Sequence of chain 1.C:
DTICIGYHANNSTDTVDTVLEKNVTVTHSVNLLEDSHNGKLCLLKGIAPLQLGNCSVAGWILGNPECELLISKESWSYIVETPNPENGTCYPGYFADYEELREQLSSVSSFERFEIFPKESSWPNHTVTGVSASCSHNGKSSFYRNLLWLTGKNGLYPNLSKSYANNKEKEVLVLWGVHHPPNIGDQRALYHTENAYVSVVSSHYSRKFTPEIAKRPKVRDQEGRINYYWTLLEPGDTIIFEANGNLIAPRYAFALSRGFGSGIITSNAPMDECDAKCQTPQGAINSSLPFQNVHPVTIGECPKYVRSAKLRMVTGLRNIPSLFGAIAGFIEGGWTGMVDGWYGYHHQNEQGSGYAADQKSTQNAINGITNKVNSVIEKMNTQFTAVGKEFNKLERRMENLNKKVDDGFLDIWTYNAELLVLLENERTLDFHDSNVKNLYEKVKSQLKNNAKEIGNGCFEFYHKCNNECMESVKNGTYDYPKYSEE

Binding-site contacts:
Ligand atom C2 contacts residue LEU294 of chain 1.C at 3.8 Å (hydrophobic).
Ligand atom C3 contacts residue ASN291 of chain 1.C at 3.7 Å.
Ligand atom N2 contacts residue GLU39 of chain 1.C at 4.2 Å.
Ligand atom O5 contacts residue LEU294 of chain 1.C at 3.2 Å (h-bond).
Ligand atom C8 contacts residue LEU294 of chain 1.C at 3.7 Å (hydrophobic).
Ligand atom O7 contacts residue VAL35 of chain 1.C at 3.2 Å.
Ligand atom C6 contacts residue SER293 of chain 1.C at 3.5 Å.
Ligand atom C8 contacts residue GLU39 of chain 1.C at 3.1 Å.
Ligand atom C4 contacts residue LEU294 of chain 1.C at 3.6 Å (hydrophobic).
Ligand atom C8 contacts residue ASN291 of chain 1.C at 3.9 Å.
Ligand atom O5 contacts residue ASN291 of chain 1.C at 2.5 Å (h-bond).
Ligand atom O7 contacts residue GLU39 of chain 1.C at 3.8 Å.
Ligand atom C8 contacts residue VAL35 of chain 1.C at 3.8 Å (hydrophobic).
Ligand atom C1 contacts residue SER293 of chain 1.C at 4.0 Å.
Ligand atom C6 contacts residue ILE387 of chain 1.C at 4.5 Å (hydrophobic).
Ligand atom C3 contacts residue LEU294 of chain 1.C at 4.4 Å (hydrophobic).
Ligand atom O7 contacts residue ASN291 of chain 1.C at 4.3 Å.
Ligand atom O5 contacts residue SER293 of chain 1.C at 3.2 Å.
Ligand atom O6 contacts residue ILE387 of chain 1.C at 4.0 Å.
Ligand atom C5 contacts residue LEU294 of chain 1.C at 3.8 Å (hydrophobic).
Ligand atom C7 contacts residue VAL35 of chain 1.C at 3.9 Å (hydrophobic).
Ligand atom C7 contacts residue GLU39 of chain 1.C at 3.5 Å.
Ligand atom C8 contacts residue ASN36 of chain 1.C at 4.1 Å.
Ligand atom C4 contacts residue ASN291 of chain 1.C at 4.2 Å.
Ligand atom C1 contacts residue ASN291 of chain 1.C at 1.4 Å.
Ligand atom O6 contacts residue SER293 of chain 1.C at 4.4 Å.
Ligand atom C5 contacts residue ASN291 of chain 1.C at 3.7 Å.
Ligand atom C5 contacts residue SER293 of chain 1.C at 3.6 Å.
Ligand atom C2 contacts residue ASN291 of chain 1.C at 2.3 Å.
Ligand atom C1 contacts residue LEU294 of chain 1.C at 3.8 Å (hydrophobic).
Ligand atom C6 contacts residue LEU294 of chain 1.C at 3.7 Å (hydrophobic).
Ligand atom N2 contacts residue ASN291 of chain 1.C at 2.7 Å (h-bond).
Ligand atom C7 contacts residue ASN291 of chain 1.C at 3.4 Å.

This small molecule binds to this protein.
Small molecule (SMILES): CC(=O)N[C@H]1[C@H](O[C@H]2[C@H](O)[C@@H](NC(C)=O)CO[C@@H]2CO)O[C@H](CO)[C@@H](O)[C@@H]1O